This small molecule binds to this protein.
Small molecule (SMILES): O=P(O)(O)C[C@H](O)Cn1cncn1

Binding-site contacts:
Ligand atom N1 contacts residue HIS72 of chain 18.A at 3.1 Å (h-bond).
Ligand atom O13 contacts residue GLU171 of chain 5.A at 3.2 Å (salt-bridge).
Ligand atom O13 contacts residue MN1 of chain 12.C at 2.3 Å.
Ligand atom O11 contacts residue ARG97 of chain 12.A at 2.9 Å (salt-bridge).
Ligand atom C5 contacts residue MN1 of chain 12.C at 3.3 Å.
Ligand atom C3 contacts residue GLU75 of chain 18.A at 3.2 Å.
Ligand atom O12 contacts residue LYS199 of chain 12.A at 2.7 Å (salt-bridge).
Ligand atom O12 contacts residue ARG119 of chain 12.A at 2.8 Å (salt-bridge).
Ligand atom O13 contacts residue GLU19 of chain 18.A at 2.8 Å (salt-bridge).
Ligand atom N1 contacts residue MN1 of chain 12.C at 2.3 Å.
Ligand atom N4 contacts residue GLU75 of chain 18.A at 3.0 Å (salt-bridge).
Ligand atom C7 contacts residue MN1 of chain 12.C at 3.3 Å.
Ligand atom C7 contacts residue GLU19 of chain 18.A at 3.5 Å.
Ligand atom N4 contacts residue HIS168 of chain 5.A at 3.4 Å (h-bond).
Ligand atom C6 contacts residue MN1 of chain 12.C at 3.7 Å.
Ligand atom O10 contacts residue ARG97 of chain 12.A at 2.8 Å (salt-bridge).
Ligand atom C3 contacts residue MN1 of chain 12.B at 3.2 Å.
Ligand atom C7 contacts residue GLU171 of chain 5.A at 3.1 Å.
Ligand atom N2 contacts residue HIS72 of chain 18.A at 3.7 Å.
Ligand atom N2 contacts residue MN1 of chain 12.C at 3.4 Å.
Ligand atom O11 contacts residue ARG119 of chain 12.A at 3.0 Å (salt-bridge).
Ligand atom P9 contacts residue ARG97 of chain 12.A at 3.7 Å.
Ligand atom C8 contacts residue SER198 of chain 12.A at 3.8 Å.
Ligand atom N4 contacts residue MN1 of chain 12.B at 2.2 Å.
Ligand atom C5 contacts residue HIS167 of chain 5.A at 3.4 Å.
Ligand atom P9 contacts residue SER197 of chain 12.A at 3.7 Å.
Ligand atom C5 contacts residue MN1 of chain 12.B at 3.3 Å.
Ligand atom C5 contacts residue HIS71 of chain 18.A at 3.2 Å.
Ligand atom N4 contacts residue HIS71 of chain 18.A at 3.0 Å (h-bond).
Ligand atom N1 contacts residue GLU171 of chain 5.A at 3.3 Å (salt-bridge).
Ligand atom O11 contacts residue LYS175 of chain 5.A at 2.7 Å (salt-bridge).
Ligand atom C6 contacts residue GLU19 of chain 18.A at 3.5 Å.
Ligand atom C5 contacts residue HIS168 of chain 5.A at 3.8 Å.
Ligand atom C8 contacts residue GLU19 of chain 18.A at 3.6 Å.
Ligand atom C8 contacts residue GLU171 of chain 5.A at 3.6 Å.
Ligand atom O13 contacts residue HIS72 of chain 18.A at 3.2 Å (h-bond).
Ligand atom N1 contacts residue HIS167 of chain 5.A at 3.3 Å (h-bond).
Ligand atom O13 contacts residue HIS45 of chain 5.A at 3.1 Å (h-bond).
Ligand atom O10 contacts residue SER197 of chain 12.A at 2.6 Å (h-bond).
Ligand atom C5 contacts residue HIS72 of chain 18.A at 3.8 Å.

Sequence of chain 18.A:
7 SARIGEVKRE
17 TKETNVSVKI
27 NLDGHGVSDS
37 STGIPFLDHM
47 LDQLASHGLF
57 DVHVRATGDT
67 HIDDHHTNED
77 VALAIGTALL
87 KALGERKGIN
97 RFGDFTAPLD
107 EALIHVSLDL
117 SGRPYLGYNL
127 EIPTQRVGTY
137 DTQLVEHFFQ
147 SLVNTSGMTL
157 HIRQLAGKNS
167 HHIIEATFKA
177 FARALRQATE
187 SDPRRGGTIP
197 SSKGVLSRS

Sequence of chain 12.A:
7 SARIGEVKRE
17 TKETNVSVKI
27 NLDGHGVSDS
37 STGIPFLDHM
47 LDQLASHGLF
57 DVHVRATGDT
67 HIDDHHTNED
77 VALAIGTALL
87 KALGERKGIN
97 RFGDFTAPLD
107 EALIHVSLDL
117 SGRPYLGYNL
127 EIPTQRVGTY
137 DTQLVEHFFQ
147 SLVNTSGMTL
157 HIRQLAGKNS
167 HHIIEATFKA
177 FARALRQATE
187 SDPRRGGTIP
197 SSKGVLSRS

Sequence of chain 5.A:
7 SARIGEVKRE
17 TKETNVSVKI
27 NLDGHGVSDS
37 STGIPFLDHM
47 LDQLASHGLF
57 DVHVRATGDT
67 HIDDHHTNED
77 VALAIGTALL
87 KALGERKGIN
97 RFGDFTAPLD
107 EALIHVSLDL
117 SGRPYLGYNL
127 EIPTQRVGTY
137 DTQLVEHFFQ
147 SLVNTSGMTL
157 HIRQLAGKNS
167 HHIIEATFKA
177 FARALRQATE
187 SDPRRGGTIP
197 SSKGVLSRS